Sequence of chain 1.B:
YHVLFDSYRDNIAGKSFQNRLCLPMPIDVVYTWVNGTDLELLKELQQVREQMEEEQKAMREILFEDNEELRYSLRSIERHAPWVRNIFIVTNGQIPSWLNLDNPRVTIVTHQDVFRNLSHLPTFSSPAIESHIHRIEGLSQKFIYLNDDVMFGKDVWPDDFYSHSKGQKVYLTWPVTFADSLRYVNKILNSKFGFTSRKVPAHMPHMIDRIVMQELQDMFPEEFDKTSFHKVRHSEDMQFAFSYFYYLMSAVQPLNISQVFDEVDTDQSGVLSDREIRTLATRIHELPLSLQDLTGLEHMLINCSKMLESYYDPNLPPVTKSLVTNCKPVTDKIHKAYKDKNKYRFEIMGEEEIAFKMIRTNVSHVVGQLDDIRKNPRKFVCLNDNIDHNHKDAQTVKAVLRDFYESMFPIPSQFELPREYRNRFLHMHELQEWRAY

Binding-site contacts:
Ligand atom C1 contacts residue ASN979 of chain 1.B at 1.4 Å.
Ligand atom N2 contacts residue GLN982 of chain 1.B at 3.6 Å.
Ligand atom C8 contacts residue GLN982 of chain 1.B at 3.9 Å.
Ligand atom C7 contacts residue GLN982 of chain 1.B at 3.3 Å.
Ligand atom C3 contacts residue ASN979 of chain 1.B at 3.8 Å.
Ligand atom C8 contacts residue ASP985 of chain 1.B at 3.8 Å.
Ligand atom C2 contacts residue ASN979 of chain 1.B at 2.5 Å.
Ligand atom C7 contacts residue ASN979 of chain 1.B at 3.9 Å.
Ligand atom C5 contacts residue ASN979 of chain 1.B at 3.7 Å.
Ligand atom C1 contacts residue GLN982 of chain 1.B at 4.2 Å.
Ligand atom C6 contacts residue ASN979 of chain 1.B at 4.4 Å.
Ligand atom C8 contacts residue SER981 of chain 1.B at 3.5 Å.
Ligand atom O7 contacts residue GLN982 of chain 1.B at 3.3 Å.
Ligand atom C8 contacts residue ASN979 of chain 1.B at 4.4 Å.
Ligand atom O6 contacts residue ASN979 of chain 1.B at 3.6 Å (h-bond).
Ligand atom C4 contacts residue ASN979 of chain 1.B at 4.3 Å.
Ligand atom C2 contacts residue GLN982 of chain 1.B at 4.4 Å.
Ligand atom O5 contacts residue ASN979 of chain 1.B at 2.4 Å (h-bond).
Ligand atom N2 contacts residue ASN979 of chain 1.B at 2.9 Å (h-bond).

This small molecule binds to this protein.
Small molecule (SMILES): CC(=O)N[C@@H]1[C@@H](O)[C@H](O)[C@@H](CO)O[C@H]1O